Sequence of chain 1.B:
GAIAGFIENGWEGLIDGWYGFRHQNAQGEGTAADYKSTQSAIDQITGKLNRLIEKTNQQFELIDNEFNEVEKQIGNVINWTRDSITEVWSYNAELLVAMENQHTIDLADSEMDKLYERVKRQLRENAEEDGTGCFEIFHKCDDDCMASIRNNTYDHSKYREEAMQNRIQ

Binding-site contacts:
Ligand atom N2 contacts residue GLY78 of chain 1.B at 4.1 Å.
Ligand atom C8 contacts residue GLY78 of chain 1.B at 3.6 Å.
Ligand atom N2 contacts residue ASN79 of chain 1.B at 4.3 Å.
Ligand atom C8 contacts residue ASN79 of chain 1.B at 3.5 Å.
Ligand atom C7 contacts residue GLY78 of chain 1.B at 4.3 Å.
Ligand atom C2 contacts residue ASN82 of chain 1.B at 2.1 Å.
Ligand atom C1 contacts residue ASN82 of chain 1.B at 1.4 Å.
Ligand atom C5 contacts residue ASN82 of chain 1.B at 3.6 Å.
Ligand atom C7 contacts residue LYS75 of chain 1.B at 3.7 Å.
Ligand atom O3 contacts residue ASN82 of chain 1.B at 4.5 Å.
Ligand atom C3 contacts residue ASN82 of chain 1.B at 3.5 Å.
Ligand atom C7 contacts residue ASN82 of chain 1.B at 3.6 Å.
Ligand atom C8 contacts residue GLU72 of chain 1.B at 4.0 Å.
Ligand atom C8 contacts residue LYS75 of chain 1.B at 3.7 Å.
Ligand atom C3 contacts residue GLU72 of chain 1.B at 4.1 Å.
Ligand atom O5 contacts residue ASN82 of chain 1.B at 2.4 Å (h-bond).
Ligand atom C8 contacts residue GLU74 of chain 1.B at 4.4 Å.
Ligand atom O7 contacts residue GLU72 of chain 1.B at 4.2 Å.
Ligand atom O7 contacts residue ASN79 of chain 1.B at 3.2 Å (h-bond).
Ligand atom O7 contacts residue LYS75 of chain 1.B at 2.8 Å (salt-bridge).
Ligand atom C7 contacts residue GLU72 of chain 1.B at 4.1 Å.
Ligand atom C4 contacts residue ASN82 of chain 1.B at 4.0 Å.
Ligand atom C7 contacts residue ASN79 of chain 1.B at 3.4 Å.
Ligand atom O3 contacts residue GLU72 of chain 1.B at 3.3 Å (salt-bridge).
Ligand atom N2 contacts residue ASN82 of chain 1.B at 2.6 Å (h-bond).
Ligand atom O7 contacts residue ASN82 of chain 1.B at 4.0 Å.

A protein and the small-molecule ligand that binds it are described below.
Small molecule (SMILES): CC(=O)N[C@@H]1[C@@H](O)[C@H](O)[C@@H](CO)O[C@H]1O